Sequence of chain 1.A:
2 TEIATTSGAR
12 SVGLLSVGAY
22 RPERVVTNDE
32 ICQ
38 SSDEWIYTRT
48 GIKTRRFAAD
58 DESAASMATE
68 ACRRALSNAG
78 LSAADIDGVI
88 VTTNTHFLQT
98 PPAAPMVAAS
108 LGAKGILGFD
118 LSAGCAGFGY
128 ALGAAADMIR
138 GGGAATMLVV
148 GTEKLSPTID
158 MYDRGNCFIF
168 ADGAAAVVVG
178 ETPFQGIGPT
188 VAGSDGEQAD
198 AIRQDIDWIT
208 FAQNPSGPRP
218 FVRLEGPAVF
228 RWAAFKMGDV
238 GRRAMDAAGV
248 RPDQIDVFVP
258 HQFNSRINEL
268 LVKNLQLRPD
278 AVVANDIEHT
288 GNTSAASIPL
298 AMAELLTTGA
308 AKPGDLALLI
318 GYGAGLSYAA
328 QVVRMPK

Sequence of chain 1.B:
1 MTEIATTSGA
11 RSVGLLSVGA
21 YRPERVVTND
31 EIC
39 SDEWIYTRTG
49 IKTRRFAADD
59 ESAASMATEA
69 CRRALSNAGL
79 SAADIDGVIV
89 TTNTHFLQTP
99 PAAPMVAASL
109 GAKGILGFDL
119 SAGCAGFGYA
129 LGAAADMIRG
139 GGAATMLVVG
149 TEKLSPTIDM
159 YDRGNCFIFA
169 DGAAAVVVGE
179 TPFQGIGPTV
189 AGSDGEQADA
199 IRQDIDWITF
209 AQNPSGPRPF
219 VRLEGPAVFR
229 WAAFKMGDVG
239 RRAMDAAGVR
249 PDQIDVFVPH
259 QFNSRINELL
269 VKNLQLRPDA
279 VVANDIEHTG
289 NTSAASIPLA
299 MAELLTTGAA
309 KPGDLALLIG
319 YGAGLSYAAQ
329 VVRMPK

Binding-site contacts:
Ligand atom C11 contacts residue PRO217 of chain 1.B at 4.0 Å (hydrophobic).
Ligand atom O1 contacts residue HIS258 of chain 1.B at 4.0 Å.
Ligand atom O2 contacts residue SER291 of chain 1.B at 3.2 Å (h-bond).
Ligand atom C5 contacts residue LEU152 of chain 1.B at 4.0 Å (hydrophobic).
Ligand atom O1 contacts residue PHE260 of chain 1.B at 2.8 Å.
Ligand atom C4 contacts residue LEU152 of chain 1.B at 3.8 Å (hydrophobic).
Ligand atom O2 contacts residue GLY121 of chain 1.B at 3.9 Å.
Ligand atom O2 contacts residue ALA321 of chain 1.B at 3.5 Å (h-bond).
Ligand atom C10 contacts residue GLN201 of chain 1.B at 3.8 Å.
Ligand atom C9 contacts residue GLN96 of chain 1.A at 3.8 Å.
Ligand atom C10 contacts residue THR155 of chain 1.B at 3.8 Å.
Ligand atom C11 contacts residue TRP205 of chain 1.B at 3.8 Å (hydrophobic).
Ligand atom C3 contacts residue THR97 of chain 1.A at 3.9 Å.
Ligand atom C6 contacts residue LEU152 of chain 1.B at 3.7 Å (hydrophobic).
Ligand atom C10 contacts residue VAL219 of chain 1.B at 3.5 Å (hydrophobic).
Ligand atom C4 contacts residue SER291 of chain 1.B at 3.8 Å.
Ligand atom C11 contacts residue THR155 of chain 1.B at 4.0 Å.
Ligand atom C2 contacts residue ALA321 of chain 1.B at 3.8 Å (hydrophobic).
Ligand atom C3 contacts residue SER291 of chain 1.B at 3.4 Å.
Ligand atom C8 contacts residue VAL219 of chain 1.B at 3.6 Å (hydrophobic).
Ligand atom C9 contacts residue GLN201 of chain 1.B at 3.9 Å.
Ligand atom C5 contacts residue VAL219 of chain 1.B at 4.0 Å (hydrophobic).
Ligand atom C1 contacts residue PHE260 of chain 1.B at 3.9 Å (hydrophobic).
Ligand atom C2 contacts residue ILE199 of chain 1.B at 3.9 Å (hydrophobic).
Ligand atom C1 contacts residue SER291 of chain 1.B at 3.3 Å.
Ligand atom C2 contacts residue CYS122 of chain 1.B at 3.9 Å (hydrophobic).
Ligand atom C3 contacts residue ASN91 of chain 1.B at 3.8 Å.
Ligand atom O1 contacts residue ASN289 of chain 1.B at 3.8 Å.
Ligand atom C1 contacts residue CYS122 of chain 1.B at 1.8 Å (hydrophobic).
Ligand atom C11 contacts residue GLN201 of chain 1.B at 3.9 Å.
Ligand atom C7 contacts residue THR97 of chain 1.A at 3.7 Å.
Ligand atom C4 contacts residue ASN91 of chain 1.B at 3.9 Å.
Ligand atom C7 contacts residue GLN96 of chain 1.A at 3.7 Å.
Ligand atom O2 contacts residue CYS122 of chain 1.B at 2.9 Å (h-bond).
Ligand atom O1 contacts residue CYS122 of chain 1.B at 2.6 Å (h-bond).
Ligand atom C9 contacts residue THR155 of chain 1.B at 4.0 Å.
Ligand atom C2 contacts residue SER291 of chain 1.B at 3.5 Å.
Ligand atom C5 contacts residue THR97 of chain 1.A at 3.7 Å.
Ligand atom C3 contacts residue ALA321 of chain 1.B at 3.9 Å (hydrophobic).
Ligand atom C10 contacts residue PHE218 of chain 1.B at 3.6 Å (hydrophobic).

A small-molecule ligand and the protein it binds are described below.
Small molecule (SMILES): CCCCCCCCCCOC=O